Sequence of chain 1.H:
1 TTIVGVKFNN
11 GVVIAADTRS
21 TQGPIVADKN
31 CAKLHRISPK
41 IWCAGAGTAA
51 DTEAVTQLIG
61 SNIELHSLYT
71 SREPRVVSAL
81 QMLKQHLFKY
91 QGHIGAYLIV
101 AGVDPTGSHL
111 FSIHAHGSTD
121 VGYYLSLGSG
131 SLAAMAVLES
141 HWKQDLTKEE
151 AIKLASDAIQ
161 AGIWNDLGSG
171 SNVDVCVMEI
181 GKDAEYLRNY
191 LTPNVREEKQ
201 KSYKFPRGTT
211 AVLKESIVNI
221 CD

Binding-site contacts:
Ligand atom N4 contacts residue GLY47 of chain 1.N at 3.0 Å (h-bond).
Ligand atom C9 contacts residue THR20 of chain 1.N at 3.7 Å.
Ligand atom C11 contacts residue THR21 of chain 1.N at 3.6 Å.
Ligand atom C17 contacts residue LYS33 of chain 1.N at 3.8 Å.
Ligand atom O2 contacts residue ALA49 of chain 1.N at 3.0 Å (h-bond).
Ligand atom C31 contacts residue THR94 of chain 1.N at 3.8 Å.
Ligand atom O3 contacts residue THR21 of chain 1.N at 3.1 Å (h-bond).
Ligand atom C27 contacts residue ARG45 of chain 1.N at 3.4 Å.
Ligand atom O2 contacts residue SER48 of chain 1.N at 3.9 Å.
Ligand atom C14 contacts residue GLY47 of chain 1.N at 3.8 Å.
Ligand atom C23 contacts residue SER168 of chain 1.N at 3.1 Å.
Ligand atom C8 contacts residue HIS114 of chain 1.H at 3.5 Å.
Ligand atom C16 contacts residue GLY47 of chain 1.N at 3.8 Å.
Ligand atom O3 contacts residue THR20 of chain 1.N at 3.3 Å.
Ligand atom C28 contacts residue THR20 of chain 1.N at 3.3 Å.
Ligand atom C22 contacts residue THR1 of chain 1.N at 1.5 Å.
Ligand atom C28 contacts residue ALA49 of chain 1.N at 3.7 Å (hydrophobic).
Ligand atom C10 contacts residue THR21 of chain 1.N at 3.7 Å.
Ligand atom C26 contacts residue THR1 of chain 1.N at 3.5 Å.
Ligand atom C22 contacts residue SER168 of chain 1.N at 3.6 Å.
Ligand atom C25 contacts residue THR1 of chain 1.N at 2.7 Å.
Ligand atom C25 contacts residue GLY47 of chain 1.N at 3.3 Å.
Ligand atom C11 contacts residue GLY47 of chain 1.N at 3.6 Å.
Ligand atom C16 contacts residue THR1 of chain 1.N at 2.3 Å.
Ligand atom C9 contacts residue ALA49 of chain 1.N at 3.8 Å (hydrophobic).
Ligand atom C24 contacts residue SER168 of chain 1.N at 3.8 Å.
Ligand atom N2 contacts residue THR21 of chain 1.N at 2.8 Å (h-bond).
Ligand atom O4 contacts residue GLY47 of chain 1.N at 3.3 Å (h-bond).
Ligand atom O7 contacts residue THR1 of chain 1.N at 3.6 Å.
Ligand atom C17 contacts residue THR1 of chain 1.N at 1.4 Å.
Ligand atom C12 contacts residue THR21 of chain 1.N at 3.7 Å.
Ligand atom N4 contacts residue THR1 of chain 1.N at 3.7 Å.
Ligand atom C24 contacts residue SER129 of chain 1.N at 3.6 Å.
Ligand atom C15 contacts residue GLY47 of chain 1.N at 3.7 Å.
Ligand atom C23 contacts residue THR1 of chain 1.N at 2.5 Å.
Ligand atom O8 contacts residue GLY47 of chain 1.N at 3.2 Å (h-bond).
Ligand atom C23 contacts residue ARG19 of chain 1.N at 3.4 Å.
Ligand atom C6 contacts residue THR21 of chain 1.N at 3.7 Å.
Ligand atom C24 contacts residue THR1 of chain 1.N at 2.4 Å.
Ligand atom O4 contacts residue THR1 of chain 1.N at 2.3 Å (h-bond).

Sequence of chain 1.N:
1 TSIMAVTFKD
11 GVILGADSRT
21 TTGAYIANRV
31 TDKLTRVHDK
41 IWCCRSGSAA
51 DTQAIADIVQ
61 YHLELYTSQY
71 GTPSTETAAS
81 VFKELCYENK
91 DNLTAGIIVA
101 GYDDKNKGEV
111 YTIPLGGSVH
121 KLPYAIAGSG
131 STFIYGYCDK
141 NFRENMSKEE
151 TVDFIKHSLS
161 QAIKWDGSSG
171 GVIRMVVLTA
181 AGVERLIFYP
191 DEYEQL

The small molecule below binds the protein below.
Small molecule (SMILES): CCCCCC(=O)N[C@H](C(=O)N[C@@H](CCC(=O)N(C)C)C(=O)N[C@@H](CC(C)C)[C@@H](O)[C@H](C)CO)C(C)C